Binding-site contacts:
Ligand atom C2 contacts residue LYS55 of chain 1.A at 4.1 Å.
Ligand atom C6 contacts residue MET46 of chain 1.A at 4.3 Å (hydrophobic).
Ligand atom C1' contacts residue TRP42 of chain 1.A at 4.0 Å (hydrophobic).
Ligand atom C5 contacts residue PRO44 of chain 1.A at 4.4 Å (hydrophobic).
Ligand atom O1 contacts residue ARG57 of chain 1.A at 4.1 Å.
Ligand atom C3 contacts residue LYS55 of chain 1.A at 4.3 Å.
Ligand atom N1 contacts residue LYS55 of chain 1.A at 3.7 Å.
Ligand atom C6 contacts residue PRO44 of chain 1.A at 4.1 Å (hydrophobic).
Ligand atom C2 contacts residue PRO44 of chain 1.A at 4.0 Å (hydrophobic).
Ligand atom C3A contacts residue LYS55 of chain 1.A at 3.9 Å.
Ligand atom C5 contacts residue LYS55 of chain 1.A at 3.6 Å.
Ligand atom N1 contacts residue VAL56 of chain 1.A at 2.8 Å (h-bond).
Ligand atom C2 contacts residue ARG57 of chain 1.A at 4.2 Å.
Ligand atom C3A contacts residue PRO44 of chain 1.A at 3.7 Å (hydrophobic).
Ligand atom C7A contacts residue LYS45 of chain 1.A at 3.9 Å.
Ligand atom C1' contacts residue ARG57 of chain 1.A at 4.5 Å.
Ligand atom C7 contacts residue LYS55 of chain 1.A at 3.7 Å.
Ligand atom C2 contacts residue TRP42 of chain 1.A at 4.3 Å (hydrophobic).
Ligand atom N1 contacts residue LYS45 of chain 1.A at 3.4 Å (salt-bridge).
Ligand atom C2' contacts residue ARG57 of chain 1.A at 3.9 Å.
Ligand atom O2 contacts residue TRP42 of chain 1.A at 4.3 Å.
Ligand atom C7A contacts residue LYS55 of chain 1.A at 3.6 Å.
Ligand atom C3 contacts residue PRO44 of chain 1.A at 4.1 Å (hydrophobic).
Ligand atom C6 contacts residue LYS55 of chain 1.A at 3.9 Å.
Ligand atom C4 contacts residue LYS55 of chain 1.A at 3.8 Å.
Ligand atom C7 contacts residue PRO44 of chain 1.A at 3.6 Å (hydrophobic).
Ligand atom C2' contacts residue TRP42 of chain 1.A at 3.5 Å (hydrophobic).
Ligand atom C7A contacts residue PRO44 of chain 1.A at 3.4 Å (hydrophobic).
Ligand atom C7A contacts residue VAL56 of chain 1.A at 4.0 Å (hydrophobic).
Ligand atom N1 contacts residue PRO44 of chain 1.A at 3.5 Å.
Ligand atom C4 contacts residue PRO44 of chain 1.A at 4.2 Å (hydrophobic).
Ligand atom C2 contacts residue VAL56 of chain 1.A at 3.3 Å (hydrophobic).
Ligand atom N1 contacts residue ARG57 of chain 1.A at 4.4 Å.
Ligand atom C7 contacts residue MET46 of chain 1.A at 4.0 Å (hydrophobic).
Ligand atom C3 contacts residue TRP42 of chain 1.A at 4.4 Å (hydrophobic).
Ligand atom C3' contacts residue TRP42 of chain 1.A at 4.2 Å (hydrophobic).
Ligand atom C7 contacts residue LYS45 of chain 1.A at 3.6 Å.

Sequence of chain 1.A:
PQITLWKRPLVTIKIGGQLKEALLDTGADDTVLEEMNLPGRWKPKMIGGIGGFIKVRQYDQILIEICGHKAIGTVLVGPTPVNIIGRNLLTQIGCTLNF

This small molecule binds to this protein.
Small molecule (SMILES): O=C(O)CCc1c[nH]c2ccccc12